Binding-site contacts:
Ligand atom F14 contacts residue ILE356 of chain 1.A at 3.8 Å.
Ligand atom C20 contacts residue ILE407 of chain 1.A at 3.9 Å (hydrophobic).
Ligand atom C30 contacts residue GLN405 of chain 1.A at 3.1 Å.
Ligand atom N11 contacts residue ILE482 of chain 1.A at 3.9 Å.
Ligand atom N11 contacts residue ILE356 of chain 1.A at 3.8 Å.
Ligand atom N5 contacts residue ILE482 of chain 1.A at 3.9 Å.
Ligand atom C3 contacts residue ILE482 of chain 1.A at 3.9 Å (hydrophobic).
Ligand atom C21 contacts residue TYR392 of chain 1.A at 3.8 Å (hydrophobic).
Ligand atom CL1 contacts residue SER409 of chain 1.A at 3.2 Å.
Ligand atom C2 contacts residue ILE482 of chain 1.A at 3.7 Å (hydrophobic).
Ligand atom CL1 contacts residue LEU472 of chain 1.A at 3.8 Å.
Ligand atom C21 contacts residue GLN405 of chain 1.A at 3.9 Å.
Ligand atom N4 contacts residue ILE482 of chain 1.A at 3.8 Å.
Ligand atom N4 contacts residue ILE356 of chain 1.A at 3.5 Å.
Ligand atom O12 contacts residue ASP483 of chain 1.A at 3.7 Å.
Ligand atom C28 contacts residue ILE482 of chain 1.A at 3.9 Å (hydrophobic).
Ligand atom F15 contacts residue PHE334 of chain 1.A at 3.4 Å.
Ligand atom C3 contacts residue ILE356 of chain 1.A at 3.8 Å (hydrophobic).
Ligand atom C30 contacts residue ILE356 of chain 1.A at 3.8 Å (hydrophobic).
Ligand atom C20 contacts residue TYR392 of chain 1.A at 3.8 Å (hydrophobic).
Ligand atom C10 contacts residue ASP483 of chain 1.A at 3.9 Å.
Ligand atom C30 contacts residue PHE406 of chain 1.A at 3.9 Å (hydrophobic).
Ligand atom C6 contacts residue ILE482 of chain 1.A at 3.7 Å (hydrophobic).
Ligand atom C20 contacts residue GLN405 of chain 1.A at 3.6 Å.
Ligand atom C17 contacts residue PHE406 of chain 1.A at 3.8 Å (hydrophobic).
Ligand atom N27 contacts residue ASP469 of chain 1.A at 3.6 Å (salt-bridge).
Ligand atom F15 contacts residue PRO340 of chain 1.A at 3.4 Å.
Ligand atom C26 contacts residue PRO411 of chain 1.A at 3.9 Å (hydrophobic).
Ligand atom O19 contacts residue ILE407 of chain 1.A at 3.0 Å (h-bond).
Ligand atom C17 contacts residue ILE356 of chain 1.A at 3.8 Å (hydrophobic).
Ligand atom C18 contacts residue ILE407 of chain 1.A at 3.5 Å (hydrophobic).
Ligand atom O19 contacts residue PHE406 of chain 1.A at 3.8 Å.
Ligand atom C22 contacts residue PHE334 of chain 1.A at 3.6 Å (hydrophobic).
Ligand atom O12 contacts residue MET404 of chain 1.A at 3.8 Å.
Ligand atom C18 contacts residue LEU472 of chain 1.A at 3.7 Å (hydrophobic).
Ligand atom C25 contacts residue LEU472 of chain 1.A at 3.8 Å (hydrophobic).
Ligand atom C26 contacts residue LEU472 of chain 1.A at 3.8 Å (hydrophobic).
Ligand atom C2 contacts residue MET404 of chain 1.A at 3.9 Å (hydrophobic).
Ligand atom F16 contacts residue PRO340 of chain 1.A at 3.5 Å.
Ligand atom C30 contacts residue MET404 of chain 1.A at 3.8 Å (hydrophobic).

Sequence of chain 1.A:
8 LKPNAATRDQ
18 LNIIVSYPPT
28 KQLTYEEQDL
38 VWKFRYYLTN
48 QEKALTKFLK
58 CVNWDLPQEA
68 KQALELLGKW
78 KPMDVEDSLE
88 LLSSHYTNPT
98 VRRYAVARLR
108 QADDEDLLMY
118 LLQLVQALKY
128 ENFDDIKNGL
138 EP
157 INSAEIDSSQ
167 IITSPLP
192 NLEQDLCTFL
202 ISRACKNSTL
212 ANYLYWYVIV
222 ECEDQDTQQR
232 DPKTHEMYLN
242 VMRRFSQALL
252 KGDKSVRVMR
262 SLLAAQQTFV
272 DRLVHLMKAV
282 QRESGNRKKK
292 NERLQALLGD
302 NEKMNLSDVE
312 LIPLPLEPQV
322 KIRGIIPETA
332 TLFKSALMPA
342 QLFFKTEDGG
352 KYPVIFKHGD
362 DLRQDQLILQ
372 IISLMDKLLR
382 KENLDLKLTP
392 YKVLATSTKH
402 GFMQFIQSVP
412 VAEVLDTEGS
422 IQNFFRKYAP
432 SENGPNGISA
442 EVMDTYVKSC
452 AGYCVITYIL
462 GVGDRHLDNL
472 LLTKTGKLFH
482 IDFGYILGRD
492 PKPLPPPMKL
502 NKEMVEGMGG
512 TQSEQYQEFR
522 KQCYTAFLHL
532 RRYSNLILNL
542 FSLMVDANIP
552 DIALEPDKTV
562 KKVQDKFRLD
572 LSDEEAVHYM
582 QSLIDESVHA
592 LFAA

A protein and the small-molecule ligand that binds it are described below.
Small molecule (SMILES): C[C@@H]1COCCN1C1=NC2N(CC[C@@H](C(F)(F)F)N2Cc2cncc(Cl)c2)C(=O)C1